Binding-site contacts:
Ligand atom C7 contacts residue ASN48 of chain 1.A at 3.6 Å.
Ligand atom C1 contacts residue TYR15 of chain 1.A at 4.2 Å (hydrophobic).
Ligand atom C2 contacts residue ASN48 of chain 1.A at 2.4 Å.
Ligand atom O5 contacts residue TYR15 of chain 1.A at 3.5 Å.
Ligand atom C5 contacts residue TYR15 of chain 1.A at 3.9 Å (hydrophobic).
Ligand atom O5 contacts residue ASN48 of chain 1.A at 2.4 Å (h-bond).
Ligand atom N2 contacts residue ASN48 of chain 1.A at 2.8 Å (h-bond).
Ligand atom C3 contacts residue ASN48 of chain 1.A at 3.8 Å.
Ligand atom O7 contacts residue ASN48 of chain 1.A at 3.9 Å.
Ligand atom C4 contacts residue ASN48 of chain 1.A at 4.2 Å.
Ligand atom C1 contacts residue ASN48 of chain 1.A at 1.4 Å.
Ligand atom C5 contacts residue ASN48 of chain 1.A at 3.7 Å.
Ligand atom C6 contacts residue TYR15 of chain 1.A at 3.5 Å (hydrophobic).

Sequence of chain 1.A:
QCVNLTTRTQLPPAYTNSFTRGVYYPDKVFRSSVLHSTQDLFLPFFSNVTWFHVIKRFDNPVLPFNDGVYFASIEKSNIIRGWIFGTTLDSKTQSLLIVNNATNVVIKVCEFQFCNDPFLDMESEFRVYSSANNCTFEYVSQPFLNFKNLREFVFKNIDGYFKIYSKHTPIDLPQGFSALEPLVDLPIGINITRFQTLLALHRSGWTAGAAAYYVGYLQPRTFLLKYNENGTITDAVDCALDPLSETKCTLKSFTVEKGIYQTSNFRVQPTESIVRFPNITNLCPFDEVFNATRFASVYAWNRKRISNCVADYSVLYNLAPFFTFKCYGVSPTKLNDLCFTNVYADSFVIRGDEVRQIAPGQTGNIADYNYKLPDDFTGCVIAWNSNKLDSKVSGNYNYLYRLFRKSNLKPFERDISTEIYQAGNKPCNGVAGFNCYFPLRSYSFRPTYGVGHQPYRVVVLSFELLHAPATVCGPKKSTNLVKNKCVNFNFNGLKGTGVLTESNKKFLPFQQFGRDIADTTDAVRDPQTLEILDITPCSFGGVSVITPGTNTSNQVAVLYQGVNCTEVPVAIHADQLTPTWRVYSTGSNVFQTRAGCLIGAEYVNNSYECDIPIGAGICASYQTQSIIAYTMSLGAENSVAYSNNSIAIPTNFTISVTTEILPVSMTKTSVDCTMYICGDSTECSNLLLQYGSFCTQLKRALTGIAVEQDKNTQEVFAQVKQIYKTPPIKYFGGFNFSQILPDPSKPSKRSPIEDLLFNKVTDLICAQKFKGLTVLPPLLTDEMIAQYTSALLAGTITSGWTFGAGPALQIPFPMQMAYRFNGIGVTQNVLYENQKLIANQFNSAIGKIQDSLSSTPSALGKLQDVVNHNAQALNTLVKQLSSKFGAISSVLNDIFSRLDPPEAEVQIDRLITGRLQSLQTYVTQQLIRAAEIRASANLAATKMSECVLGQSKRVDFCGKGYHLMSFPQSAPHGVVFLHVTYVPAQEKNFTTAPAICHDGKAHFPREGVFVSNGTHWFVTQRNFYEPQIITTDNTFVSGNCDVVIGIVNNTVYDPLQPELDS

The protein below binds the small molecule below.
Small molecule (SMILES): CC(=O)N[C@@H]1[C@@H](O)[C@H](O)[C@@H](CO)O[C@H]1O